The small molecule below binds the protein below.
Small molecule (SMILES): CC(=O)N[C@H]1[C@H](O[C@H]2[C@H](O)[C@@H](NC(C)=O)CO[C@@H]2CO)O[C@H](CO)[C@@H](O[C@@H]2O[C@H](CO[C@H]3O[C@H](CO)[C@@H](O)[C@H](O[C@H]4O[C@H](CO)[C@@H](O)[C@H](O)[C@@H]4O)[C@@H]3O)[C@@H](O)[C@H](O[C@H]3O[C@H](CO)[C@@H](O)[C@H](O)[C@@H]3O)[C@@H]2O)[C@@H]1O

Sequence of chain 1.H:
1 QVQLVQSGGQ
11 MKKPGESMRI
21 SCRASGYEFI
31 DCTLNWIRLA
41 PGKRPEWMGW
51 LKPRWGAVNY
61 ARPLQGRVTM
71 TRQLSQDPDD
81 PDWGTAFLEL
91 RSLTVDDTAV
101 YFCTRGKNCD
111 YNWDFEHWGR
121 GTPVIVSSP

Binding-site contacts:
Ligand atom C5 contacts residue ASN332 of chain 1.F at 3.6 Å.
Ligand atom C7 contacts residue NAG1 of chain 1.AA at 4.3 Å.
Ligand atom C3 contacts residue ASN332 of chain 1.F at 3.6 Å.
Ligand atom C8 contacts residue THR341 of chain 1.F at 3.5 Å.
Ligand atom O4 contacts residue NAG2 of chain 1.AA at 4.3 Å.
Ligand atom O4 contacts residue ARG91 of chain 1.H at 3.7 Å.
Ligand atom C6 contacts residue NAG2 of chain 1.AA at 3.8 Å.
Ligand atom O5 contacts residue NAG1 of chain 1.AA at 3.9 Å.
Ligand atom O7 contacts residue NAG1 of chain 1.AA at 4.1 Å.
Ligand atom N2 contacts residue SER333 of chain 1.F at 3.8 Å.
Ligand atom C6 contacts residue NAG1 of chain 1.AA at 3.6 Å.
Ligand atom O3 contacts residue ARG91 of chain 1.H at 3.6 Å.
Ligand atom N2 contacts residue ASN332 of chain 1.F at 2.8 Å (h-bond).
Ligand atom C1 contacts residue ASN332 of chain 1.F at 1.4 Å.
Ligand atom C5 contacts residue NAG1 of chain 1.AA at 3.8 Å.
Ligand atom C8 contacts residue SER333 of chain 1.F at 4.5 Å.
Ligand atom C4 contacts residue ASN332 of chain 1.F at 4.1 Å.
Ligand atom O7 contacts residue ASN332 of chain 1.F at 3.1 Å (h-bond).
Ligand atom C7 contacts residue SER333 of chain 1.F at 4.1 Å.
Ligand atom O6 contacts residue NAG2 of chain 1.AA at 4.5 Å.
Ligand atom O5 contacts residue ASN332 of chain 1.F at 2.3 Å (h-bond).
Ligand atom O3 contacts residue NAG1 of chain 1.AA at 4.1 Å.
Ligand atom O7 contacts residue ASN355 of chain 1.F at 3.6 Å (h-bond).
Ligand atom C2 contacts residue ASN332 of chain 1.F at 2.3 Å.
Ligand atom C8 contacts residue NAG1 of chain 1.AA at 4.1 Å.
Ligand atom C8 contacts residue NAG2 of chain 1.AA at 4.0 Å.
Ligand atom C4 contacts residue ARG91 of chain 1.H at 4.4 Å.
Ligand atom O5 contacts residue SER357 of chain 1.F at 3.9 Å.
Ligand atom C5 contacts residue NAG2 of chain 1.AA at 4.1 Å.
Ligand atom C1 contacts residue SER357 of chain 1.F at 4.2 Å.
Ligand atom O7 contacts residue SER357 of chain 1.F at 4.1 Å.
Ligand atom C7 contacts residue THR341 of chain 1.F at 4.5 Å.
Ligand atom C7 contacts residue ASN332 of chain 1.F at 3.3 Å.
Ligand atom N2 contacts residue NAG2 of chain 1.AA at 4.2 Å.

Sequence of chain 1.F:
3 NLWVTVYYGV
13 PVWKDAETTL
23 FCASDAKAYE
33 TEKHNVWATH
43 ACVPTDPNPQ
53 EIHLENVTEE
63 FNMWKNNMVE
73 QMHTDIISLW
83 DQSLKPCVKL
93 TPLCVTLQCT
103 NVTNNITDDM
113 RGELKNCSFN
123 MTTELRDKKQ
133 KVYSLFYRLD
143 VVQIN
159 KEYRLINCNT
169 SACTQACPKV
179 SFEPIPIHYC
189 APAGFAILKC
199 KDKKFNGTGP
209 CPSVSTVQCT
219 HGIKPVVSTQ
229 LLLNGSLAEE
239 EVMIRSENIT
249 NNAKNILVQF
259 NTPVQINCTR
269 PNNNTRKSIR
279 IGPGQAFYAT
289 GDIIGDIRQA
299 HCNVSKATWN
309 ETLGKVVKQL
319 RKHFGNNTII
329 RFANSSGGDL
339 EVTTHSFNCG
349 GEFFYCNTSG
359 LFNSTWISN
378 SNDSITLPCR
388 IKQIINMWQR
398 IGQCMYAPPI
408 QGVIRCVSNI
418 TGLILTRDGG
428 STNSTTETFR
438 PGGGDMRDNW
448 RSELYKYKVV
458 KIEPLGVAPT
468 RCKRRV